This small molecule binds to this protein.
Small molecule (SMILES): Oc1ccc(F)cc1O

Sequence of chain 2.E:
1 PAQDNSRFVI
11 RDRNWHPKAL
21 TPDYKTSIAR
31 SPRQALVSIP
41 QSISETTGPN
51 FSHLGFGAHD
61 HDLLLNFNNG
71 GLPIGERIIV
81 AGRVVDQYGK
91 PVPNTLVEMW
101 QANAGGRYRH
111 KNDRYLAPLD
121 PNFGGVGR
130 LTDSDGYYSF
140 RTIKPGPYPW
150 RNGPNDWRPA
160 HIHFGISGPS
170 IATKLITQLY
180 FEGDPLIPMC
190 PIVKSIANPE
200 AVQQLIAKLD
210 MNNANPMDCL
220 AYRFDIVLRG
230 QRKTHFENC

Sequence of chain 1.E:
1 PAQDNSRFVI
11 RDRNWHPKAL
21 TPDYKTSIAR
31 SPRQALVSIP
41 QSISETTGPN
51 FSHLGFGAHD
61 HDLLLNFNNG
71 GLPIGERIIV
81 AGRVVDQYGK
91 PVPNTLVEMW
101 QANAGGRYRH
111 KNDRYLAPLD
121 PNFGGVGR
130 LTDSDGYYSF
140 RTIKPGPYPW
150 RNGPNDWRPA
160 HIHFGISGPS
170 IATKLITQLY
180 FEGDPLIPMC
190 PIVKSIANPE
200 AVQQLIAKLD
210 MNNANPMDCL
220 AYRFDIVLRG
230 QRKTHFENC

Sequence of chain 2.C:
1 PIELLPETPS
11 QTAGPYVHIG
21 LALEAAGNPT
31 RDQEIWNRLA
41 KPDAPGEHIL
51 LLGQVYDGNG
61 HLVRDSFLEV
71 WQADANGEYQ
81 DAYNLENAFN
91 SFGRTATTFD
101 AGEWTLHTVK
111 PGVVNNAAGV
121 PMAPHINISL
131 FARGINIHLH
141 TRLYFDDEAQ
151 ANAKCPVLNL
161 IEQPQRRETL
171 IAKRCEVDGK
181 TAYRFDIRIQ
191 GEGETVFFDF

Sequence of chain 2.D:
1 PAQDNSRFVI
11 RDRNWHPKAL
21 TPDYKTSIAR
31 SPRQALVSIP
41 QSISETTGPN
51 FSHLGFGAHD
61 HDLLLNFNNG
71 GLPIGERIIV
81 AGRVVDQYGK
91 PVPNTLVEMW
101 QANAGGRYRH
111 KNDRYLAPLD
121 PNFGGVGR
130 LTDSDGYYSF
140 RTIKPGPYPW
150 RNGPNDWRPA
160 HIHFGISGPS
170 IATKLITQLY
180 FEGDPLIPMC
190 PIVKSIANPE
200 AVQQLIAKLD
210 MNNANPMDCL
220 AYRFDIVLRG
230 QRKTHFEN

Binding-site contacts:
Ligand atom C6 contacts residue ARG150 of chain 2.E at 3.9 Å.
Ligand atom C5 contacts residue ILE39 of chain 2.D at 4.2 Å (hydrophobic).
Ligand atom C1 contacts residue PRO40 of chain 2.D at 4.0 Å (hydrophobic).
Ligand atom F9 contacts residue SER38 of chain 2.D at 3.2 Å.
Ligand atom C3 contacts residue PRO40 of chain 2.D at 3.8 Å (hydrophobic).
Ligand atom O8 contacts residue PRO40 of chain 2.D at 3.8 Å.
Ligand atom O8 contacts residue PRO215 of chain 1.E at 3.6 Å.
Ligand atom C3 contacts residue PRO153 of chain 2.E at 4.3 Å (hydrophobic).
Ligand atom F9 contacts residue PRO153 of chain 2.E at 3.8 Å.
Ligand atom C5 contacts residue LEU160 of chain 2.C at 4.1 Å (hydrophobic).
Ligand atom C3 contacts residue ILE39 of chain 2.D at 4.2 Å (hydrophobic).
Ligand atom C6 contacts residue LEU160 of chain 2.C at 4.0 Å (hydrophobic).
Ligand atom C6 contacts residue PRO40 of chain 2.D at 3.9 Å (hydrophobic).
Ligand atom C4 contacts residue ILE39 of chain 2.D at 3.9 Å (hydrophobic).
Ligand atom O8 contacts residue MET216 of chain 1.E at 3.5 Å.
Ligand atom C4 contacts residue SER38 of chain 2.D at 4.0 Å.
Ligand atom F9 contacts residue ILE39 of chain 2.D at 3.5 Å.
Ligand atom O7 contacts residue PRO40 of chain 2.D at 4.3 Å.
Ligand atom C1 contacts residue MET216 of chain 1.E at 3.6 Å (hydrophobic).
Ligand atom C3 contacts residue MET216 of chain 1.E at 4.0 Å (hydrophobic).
Ligand atom C3 contacts residue PRO215 of chain 1.E at 4.4 Å (hydrophobic).
Ligand atom C5 contacts residue PRO40 of chain 2.D at 3.8 Å (hydrophobic).
Ligand atom C5 contacts residue ARG150 of chain 2.E at 4.2 Å.
Ligand atom C2 contacts residue PRO40 of chain 2.D at 3.7 Å (hydrophobic).
Ligand atom C2 contacts residue MET216 of chain 1.E at 3.5 Å (hydrophobic).
Ligand atom C6 contacts residue MET216 of chain 1.E at 4.3 Å (hydrophobic).
Ligand atom C5 contacts residue SER38 of chain 2.D at 3.6 Å.
Ligand atom C4 contacts residue PRO40 of chain 2.D at 3.8 Å (hydrophobic).
Ligand atom F9 contacts residue PRO40 of chain 2.D at 4.0 Å.
Ligand atom O7 contacts residue MET216 of chain 1.E at 3.9 Å.